The small molecule below binds the protein below.
Small molecule (SMILES): CC(=O)N[C@H]1[C@H](O[C@H]2[C@H](O)[C@@H](NC(C)=O)CO[C@@H]2CO)O[C@H](CO)[C@@H](O)[C@@H]1O

Sequence of chain 1.B:
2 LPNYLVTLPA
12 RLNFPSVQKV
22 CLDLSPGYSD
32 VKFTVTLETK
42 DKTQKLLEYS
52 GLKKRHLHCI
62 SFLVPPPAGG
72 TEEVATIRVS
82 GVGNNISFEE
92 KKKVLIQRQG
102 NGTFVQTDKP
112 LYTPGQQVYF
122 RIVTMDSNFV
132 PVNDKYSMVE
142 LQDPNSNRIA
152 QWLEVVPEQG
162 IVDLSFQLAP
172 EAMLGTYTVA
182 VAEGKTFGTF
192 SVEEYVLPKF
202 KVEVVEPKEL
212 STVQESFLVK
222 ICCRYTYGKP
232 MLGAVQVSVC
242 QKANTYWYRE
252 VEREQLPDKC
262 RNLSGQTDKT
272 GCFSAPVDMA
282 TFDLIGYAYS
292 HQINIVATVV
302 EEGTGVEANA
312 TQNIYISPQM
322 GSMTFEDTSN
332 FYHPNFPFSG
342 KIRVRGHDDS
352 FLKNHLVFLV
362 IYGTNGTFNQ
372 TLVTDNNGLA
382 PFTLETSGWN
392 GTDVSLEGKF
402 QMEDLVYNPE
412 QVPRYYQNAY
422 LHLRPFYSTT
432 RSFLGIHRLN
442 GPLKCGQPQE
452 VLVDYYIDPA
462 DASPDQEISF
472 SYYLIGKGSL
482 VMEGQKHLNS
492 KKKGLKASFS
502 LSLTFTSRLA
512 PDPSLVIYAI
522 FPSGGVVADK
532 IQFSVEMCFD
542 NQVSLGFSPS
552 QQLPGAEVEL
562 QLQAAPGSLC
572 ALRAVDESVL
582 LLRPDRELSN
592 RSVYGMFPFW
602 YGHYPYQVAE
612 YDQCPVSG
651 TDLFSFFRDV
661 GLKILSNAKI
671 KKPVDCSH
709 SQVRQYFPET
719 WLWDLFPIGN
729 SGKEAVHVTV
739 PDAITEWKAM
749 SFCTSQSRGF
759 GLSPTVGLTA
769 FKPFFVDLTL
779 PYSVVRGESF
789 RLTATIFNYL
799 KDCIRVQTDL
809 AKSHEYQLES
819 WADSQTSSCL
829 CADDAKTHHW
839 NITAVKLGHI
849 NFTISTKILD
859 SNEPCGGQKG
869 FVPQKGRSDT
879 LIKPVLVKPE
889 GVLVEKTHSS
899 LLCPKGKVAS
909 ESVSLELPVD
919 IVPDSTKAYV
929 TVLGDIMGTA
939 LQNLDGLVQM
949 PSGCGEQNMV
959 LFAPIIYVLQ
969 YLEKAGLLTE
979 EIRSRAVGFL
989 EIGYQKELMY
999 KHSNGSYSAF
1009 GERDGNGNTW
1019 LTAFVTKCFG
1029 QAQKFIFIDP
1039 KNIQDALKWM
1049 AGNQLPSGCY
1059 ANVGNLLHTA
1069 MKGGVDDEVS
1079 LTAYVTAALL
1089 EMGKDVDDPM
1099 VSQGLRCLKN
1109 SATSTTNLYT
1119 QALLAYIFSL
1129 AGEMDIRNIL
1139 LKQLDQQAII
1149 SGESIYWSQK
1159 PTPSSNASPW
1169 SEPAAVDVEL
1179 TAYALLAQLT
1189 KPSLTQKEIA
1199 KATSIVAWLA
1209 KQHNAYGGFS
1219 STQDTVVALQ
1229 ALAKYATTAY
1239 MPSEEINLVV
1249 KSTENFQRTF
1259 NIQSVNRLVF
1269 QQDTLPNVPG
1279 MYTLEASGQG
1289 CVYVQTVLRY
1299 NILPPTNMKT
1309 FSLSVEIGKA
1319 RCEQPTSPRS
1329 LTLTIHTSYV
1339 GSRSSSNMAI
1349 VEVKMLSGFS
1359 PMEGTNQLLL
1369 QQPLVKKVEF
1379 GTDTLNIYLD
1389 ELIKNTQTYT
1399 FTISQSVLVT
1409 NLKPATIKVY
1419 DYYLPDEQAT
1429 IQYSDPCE

Binding-site contacts:
Ligand atom C8 contacts residue GLN100 of chain 1.B at 3.7 Å.
Ligand atom N2 contacts residue ASP135 of chain 1.B at 4.4 Å.
Ligand atom C6 contacts residue ASP135 of chain 1.B at 2.9 Å.
Ligand atom C7 contacts residue ASN102 of chain 1.B at 3.1 Å.
Ligand atom N2 contacts residue GLN100 of chain 1.B at 4.0 Å.
Ligand atom C4 contacts residue ASN102 of chain 1.B at 4.2 Å.
Ligand atom O6 contacts residue VAL133 of chain 1.B at 4.4 Å.
Ligand atom C5 contacts residue ASN102 of chain 1.B at 3.6 Å.
Ligand atom C8 contacts residue GLY101 of chain 1.B at 4.4 Å.
Ligand atom O4 contacts residue ARG99 of chain 1.B at 3.3 Å (salt-bridge).
Ligand atom C5 contacts residue ASP135 of chain 1.B at 4.4 Å.
Ligand atom C3 contacts residue ASN102 of chain 1.B at 3.8 Å.
Ligand atom O5 contacts residue ASN102 of chain 1.B at 2.4 Å (h-bond).
Ligand atom C1 contacts residue ARG99 of chain 1.B at 4.1 Å.
Ligand atom N2 contacts residue ARG99 of chain 1.B at 4.1 Å.
Ligand atom O6 contacts residue ASP135 of chain 1.B at 2.3 Å (salt-bridge).
Ligand atom C2 contacts residue ARG99 of chain 1.B at 4.5 Å.
Ligand atom C4 contacts residue ARG99 of chain 1.B at 3.9 Å.
Ligand atom C2 contacts residue ASN102 of chain 1.B at 2.4 Å.
Ligand atom C7 contacts residue GLN100 of chain 1.B at 4.2 Å.
Ligand atom O3 contacts residue ARG99 of chain 1.B at 3.0 Å (salt-bridge).
Ligand atom C3 contacts residue ARG99 of chain 1.B at 3.2 Å.
Ligand atom C1 contacts residue ASN102 of chain 1.B at 1.4 Å.
Ligand atom O5 contacts residue ARG99 of chain 1.B at 4.0 Å.
Ligand atom C6 contacts residue VAL133 of chain 1.B at 4.3 Å (hydrophobic).
Ligand atom C8 contacts residue ASN102 of chain 1.B at 4.3 Å.
Ligand atom N2 contacts residue ASN102 of chain 1.B at 2.9 Å (h-bond).
Ligand atom O7 contacts residue ASN102 of chain 1.B at 2.9 Å (h-bond).